Binding-site contacts:
Ligand atom CM4 contacts residue PHE186 of chain 17.A at 3.5 Å (hydrophobic).
Ligand atom C4 contacts residue TYR197 of chain 17.A at 3.7 Å (hydrophobic).
Ligand atom C4 contacts residue LEU106 of chain 17.A at 3.3 Å (hydrophobic).
Ligand atom C3A contacts residue PHE186 of chain 17.A at 3.1 Å (hydrophobic).
Ligand atom F2 contacts residue PHE186 of chain 17.A at 3.1 Å.
Ligand atom F2 contacts residue VAL176 of chain 17.A at 2.7 Å.
Ligand atom N1A contacts residue ALA24 of chain 17.C at 3.3 Å.
Ligand atom C1C contacts residue TYR197 of chain 17.A at 3.7 Å (hydrophobic).
Ligand atom CM6 contacts residue VAL191 of chain 17.A at 3.7 Å (hydrophobic).
Ligand atom F3 contacts residue ALA150 of chain 17.A at 3.0 Å.
Ligand atom CM3 contacts residue ASN219 of chain 17.A at 3.5 Å.
Ligand atom C2A contacts residue PHE186 of chain 17.A at 3.3 Å (hydrophobic).
Ligand atom C2C contacts residue TYR128 of chain 17.A at 3.2 Å (hydrophobic).
Ligand atom F3 contacts residue SER175 of chain 17.A at 2.8 Å.
Ligand atom O1 contacts residue MET221 of chain 17.A at 3.7 Å.
Ligand atom F3 contacts residue PRO174 of chain 17.A at 3.1 Å.
Ligand atom CM2 contacts residue MET224 of chain 17.A at 3.5 Å (hydrophobic).
Ligand atom C1C contacts residue TYR128 of chain 17.A at 3.3 Å (hydrophobic).
Ligand atom N1A contacts residue PRO174 of chain 17.A at 3.5 Å.
Ligand atom CM6 contacts residue TYR152 of chain 17.A at 3.4 Å (hydrophobic).
Ligand atom CM4 contacts residue VAL176 of chain 17.A at 3.7 Å (hydrophobic).
Ligand atom CM4 contacts residue ALA150 of chain 17.A at 3.7 Å (hydrophobic).
Ligand atom C4B contacts residue TYR152 of chain 17.A at 3.6 Å (hydrophobic).
Ligand atom F3 contacts residue TYR152 of chain 17.A at 3.6 Å.
Ligand atom C3B contacts residue MET224 of chain 17.A at 3.6 Å (hydrophobic).
Ligand atom O1A contacts residue PRO174 of chain 17.A at 3.4 Å.
Ligand atom F3 contacts residue VAL176 of chain 17.A at 3.6 Å.
Ligand atom C3 contacts residue LEU106 of chain 17.A at 3.4 Å (hydrophobic).
Ligand atom C3C contacts residue TYR128 of chain 17.A at 3.1 Å (hydrophobic).
Ligand atom N3A contacts residue PHE186 of chain 17.A at 3.1 Å.
Ligand atom O1A contacts residue PHE186 of chain 17.A at 3.4 Å.
Ligand atom C6B contacts residue TYR152 of chain 17.A at 3.6 Å (hydrophobic).
Ligand atom C2A contacts residue TYR152 of chain 17.A at 3.5 Å (hydrophobic).
Ligand atom O1A contacts residue ALA24 of chain 17.C at 3.4 Å.
Ligand atom N3A contacts residue TYR152 of chain 17.A at 3.5 Å.
Ligand atom F1 contacts residue PHE186 of chain 17.A at 3.3 Å.
Ligand atom C5B contacts residue TYR152 of chain 17.A at 3.4 Å (hydrophobic).
Ligand atom N1A contacts residue PHE186 of chain 17.A at 3.5 Å.
Ligand atom CM2 contacts residue TYR128 of chain 17.A at 3.4 Å (hydrophobic).
Ligand atom F1 contacts residue MET224 of chain 17.A at 3.7 Å.

Sequence of chain 18.C:
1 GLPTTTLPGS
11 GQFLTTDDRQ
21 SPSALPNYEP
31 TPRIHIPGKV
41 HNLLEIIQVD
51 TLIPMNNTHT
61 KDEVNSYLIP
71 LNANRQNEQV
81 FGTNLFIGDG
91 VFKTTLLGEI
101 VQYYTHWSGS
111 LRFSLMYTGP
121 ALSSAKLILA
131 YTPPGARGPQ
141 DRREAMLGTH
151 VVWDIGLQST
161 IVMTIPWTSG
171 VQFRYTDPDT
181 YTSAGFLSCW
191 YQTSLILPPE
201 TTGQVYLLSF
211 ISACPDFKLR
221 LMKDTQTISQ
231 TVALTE

The protein below binds the small molecule below.
Small molecule (SMILES): Cc1cc(CCCOc2c(C)cc(-c3noc(C(F)(F)F)n3)cc2C)on1

Sequence of chain 17.A:
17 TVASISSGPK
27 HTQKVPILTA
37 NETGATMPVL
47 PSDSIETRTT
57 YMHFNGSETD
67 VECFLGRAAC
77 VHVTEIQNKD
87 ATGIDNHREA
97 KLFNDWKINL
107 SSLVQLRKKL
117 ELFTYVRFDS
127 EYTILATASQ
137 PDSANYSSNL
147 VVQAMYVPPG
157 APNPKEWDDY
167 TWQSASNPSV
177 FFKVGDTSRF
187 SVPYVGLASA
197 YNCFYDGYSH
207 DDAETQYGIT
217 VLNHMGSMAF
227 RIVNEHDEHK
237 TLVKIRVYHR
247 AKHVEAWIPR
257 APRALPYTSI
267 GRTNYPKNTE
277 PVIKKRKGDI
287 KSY

Sequence of chain 17.C:
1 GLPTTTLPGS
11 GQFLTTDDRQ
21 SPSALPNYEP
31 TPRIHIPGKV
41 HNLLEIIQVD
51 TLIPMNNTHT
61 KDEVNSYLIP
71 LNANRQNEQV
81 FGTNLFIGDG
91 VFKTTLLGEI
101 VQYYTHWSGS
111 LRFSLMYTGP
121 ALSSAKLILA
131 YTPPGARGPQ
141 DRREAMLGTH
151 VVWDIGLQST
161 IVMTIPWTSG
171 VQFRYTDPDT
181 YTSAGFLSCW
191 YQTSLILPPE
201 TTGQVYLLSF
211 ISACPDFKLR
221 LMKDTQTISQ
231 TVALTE